Binding-site contacts:
Ligand atom O3A contacts residue HIS373 of chain 1.B at 3.1 Å (h-bond).
Ligand atom C4 contacts residue ALA356 of chain 1.B at 3.5 Å (hydrophobic).
Ligand atom O2B contacts residue TYR322 of chain 1.B at 3.3 Å (h-bond).
Ligand atom O1B contacts residue TYR322 of chain 1.B at 2.6 Å (h-bond).
Ligand atom C5 contacts residue GLN358 of chain 1.B at 3.5 Å.
Ligand atom C2C contacts residue GLN358 of chain 1.B at 3.4 Å.
Ligand atom PB contacts residue TYR322 of chain 1.B at 2.9 Å.
Ligand atom C2 contacts residue GLN358 of chain 1.B at 3.5 Å.
Ligand atom O3C contacts residue ARG254 of chain 1.B at 3.4 Å (salt-bridge).
Ligand atom O5' contacts residue TYR322 of chain 1.B at 3.4 Å (h-bond).
Ligand atom C6' contacts residue ASN377 of chain 1.B at 3.5 Å.
Ligand atom O2 contacts residue TRP355 of chain 1.B at 3.5 Å.
Ligand atom O6' contacts residue PRO145 of chain 1.B at 3.4 Å.
Ligand atom O2B contacts residue SER283 of chain 1.B at 3.4 Å (h-bond).
Ligand atom O5C contacts residue ASN377 of chain 1.B at 3.3 Å.
Ligand atom O1B contacts residue SER283 of chain 1.B at 2.3 Å (h-bond).
Ligand atom O2C contacts residue ARG254 of chain 1.B at 2.4 Å (salt-bridge).
Ligand atom O2A contacts residue SER378 of chain 1.B at 2.6 Å (h-bond).
Ligand atom O2C contacts residue GLU381 of chain 1.B at 2.7 Å (salt-bridge).
Ligand atom PB contacts residue SER283 of chain 1.B at 3.5 Å.
Ligand atom O2' contacts residue GLN398 of chain 1.B at 2.8 Å (h-bond).
Ligand atom O2' contacts residue HIS395 of chain 1.B at 3.5 Å (h-bond).
Ligand atom O2 contacts residue ARG254 of chain 1.B at 2.6 Å (salt-bridge).
Ligand atom O2B contacts residue HIS373 of chain 1.B at 3.1 Å (h-bond).
Ligand atom O2C contacts residue GLN358 of chain 1.B at 3.5 Å (h-bond).
Ligand atom O3B contacts residue TYR322 of chain 1.B at 2.8 Å (h-bond).
Ligand atom N3 contacts residue ALA356 of chain 1.B at 2.7 Å (h-bond).
Ligand atom O1A contacts residue ASN377 of chain 1.B at 3.2 Å (h-bond).
Ligand atom O4' contacts residue GLU397 of chain 1.B at 3.1 Å (salt-bridge).
Ligand atom C3C contacts residue GLU381 of chain 1.B at 3.3 Å.
Ligand atom C2C contacts residue GLU381 of chain 1.B at 3.4 Å.
Ligand atom O2A contacts residue GLY375 of chain 1.B at 3.4 Å (h-bond).
Ligand atom C1' contacts residue TYR322 of chain 1.B at 2.7 Å (hydrophobic).
Ligand atom O1A contacts residue TRP376 of chain 1.B at 3.4 Å (h-bond).
Ligand atom C6 contacts residue GLN358 of chain 1.B at 3.5 Å.
Ligand atom O4' contacts residue TRP376 of chain 1.B at 3.0 Å (h-bond).
Ligand atom O3' contacts residue GLU397 of chain 1.B at 2.7 Å (salt-bridge).
Ligand atom O3C contacts residue GLU381 of chain 1.B at 2.9 Å (salt-bridge).
Ligand atom O4 contacts residue ALA356 of chain 1.B at 3.2 Å (h-bond).
Ligand atom C6' contacts residue GLY22 of chain 1.B at 3.1 Å.

The protein below binds the small molecule below.
Small molecule (SMILES): O=c1ccn([C@@H]2O[C@H](CO[P](=O)(O)O[P](=O)(O)O[C@H]3O[C@H](CO)[C@@H](O)[C@H](O)[C@H]3O)[C@@H](O)[C@H]2O)c(=O)[nH]1

Sequence of chain 1.B:
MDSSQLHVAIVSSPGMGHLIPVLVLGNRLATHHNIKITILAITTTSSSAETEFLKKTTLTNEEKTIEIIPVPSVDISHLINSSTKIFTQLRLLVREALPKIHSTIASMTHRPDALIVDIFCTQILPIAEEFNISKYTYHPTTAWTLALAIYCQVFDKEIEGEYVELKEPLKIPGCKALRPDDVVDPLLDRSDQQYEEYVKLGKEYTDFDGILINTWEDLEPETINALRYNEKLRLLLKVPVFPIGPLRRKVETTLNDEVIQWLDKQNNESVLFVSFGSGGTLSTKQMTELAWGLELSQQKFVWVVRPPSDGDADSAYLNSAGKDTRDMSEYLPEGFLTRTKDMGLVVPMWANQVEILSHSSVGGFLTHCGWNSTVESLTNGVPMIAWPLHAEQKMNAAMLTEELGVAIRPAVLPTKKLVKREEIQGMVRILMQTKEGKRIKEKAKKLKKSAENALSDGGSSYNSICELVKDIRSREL